Sequence of chain 2.A:
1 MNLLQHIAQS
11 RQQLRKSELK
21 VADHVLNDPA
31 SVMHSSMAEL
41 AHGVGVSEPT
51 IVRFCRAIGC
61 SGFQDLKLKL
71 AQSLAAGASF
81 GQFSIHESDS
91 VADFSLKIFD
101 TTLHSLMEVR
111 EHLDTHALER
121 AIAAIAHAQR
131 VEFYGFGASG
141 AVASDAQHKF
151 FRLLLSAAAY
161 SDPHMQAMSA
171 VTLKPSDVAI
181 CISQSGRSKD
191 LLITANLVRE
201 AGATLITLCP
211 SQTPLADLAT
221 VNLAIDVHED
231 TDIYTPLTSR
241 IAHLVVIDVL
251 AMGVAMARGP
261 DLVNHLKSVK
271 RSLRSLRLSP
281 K

A small-molecule ligand and the protein it binds are described below.
Small molecule (SMILES): O=C(O)C(=O)C[C@H](O)[C@H](O)COP(=O)(O)O

Binding-site contacts:
Ligand atom O1P contacts residue GLN184 of chain 2.A at 2.9 Å (h-bond).
Ligand atom O5 contacts residue ARG277 of chain 1.A at 2.9 Å (salt-bridge).
Ligand atom O2 contacts residue LEU273 of chain 1.A at 3.8 Å.
Ligand atom O2P contacts residue SER185 of chain 2.A at 2.7 Å (h-bond).
Ligand atom O3P contacts residue SER188 of chain 2.A at 2.6 Å (h-bond).
Ligand atom C2 contacts residue PRO236 of chain 2.A at 3.7 Å (hydrophobic).
Ligand atom O2 contacts residue PRO236 of chain 2.A at 3.6 Å.
Ligand atom O4 contacts residue ALA138 of chain 2.A at 3.0 Å (h-bond).
Ligand atom C6 contacts residue PHE136 of chain 2.A at 3.1 Å (hydrophobic).
Ligand atom O1P contacts residue SER139 of chain 2.A at 2.7 Å (h-bond).
Ligand atom O4 contacts residue PRO236 of chain 2.A at 3.7 Å.
Ligand atom C1 contacts residue ARG152 of chain 1.A at 3.4 Å.
Ligand atom O2P contacts residue GLN184 of chain 2.A at 3.3 Å (h-bond).
Ligand atom C2 contacts residue LYS270 of chain 1.A at 3.6 Å.
Ligand atom P contacts residue GLN184 of chain 2.A at 3.6 Å.
Ligand atom C1 contacts residue LYS270 of chain 1.A at 3.6 Å.
Ligand atom O12 contacts residue ARG152 of chain 1.A at 2.7 Å (salt-bridge).
Ligand atom O11 contacts residue HIS148 of chain 1.A at 2.7 Å (h-bond).
Ligand atom C5 contacts residue PHE136 of chain 2.A at 3.7 Å (hydrophobic).
Ligand atom O2 contacts residue ARG277 of chain 1.A at 3.2 Å (salt-bridge).
Ligand atom C3 contacts residue ARG277 of chain 1.A at 3.8 Å.
Ligand atom O6 contacts residue ARG277 of chain 1.A at 3.3 Å (salt-bridge).
Ligand atom O2 contacts residue THR231 of chain 2.A at 3.9 Å.
Ligand atom P contacts residue SER183 of chain 2.A at 3.1 Å.
Ligand atom O6 contacts residue SER188 of chain 2.A at 3.6 Å (h-bond).
Ligand atom O2 contacts residue LYS270 of chain 1.A at 2.9 Å (salt-bridge).
Ligand atom C4 contacts residue ARG277 of chain 1.A at 3.4 Å.
Ligand atom O4 contacts residue GLY137 of chain 2.A at 3.7 Å.
Ligand atom O4 contacts residue PHE136 of chain 2.A at 3.7 Å.
Ligand atom O3P contacts residue SER183 of chain 2.A at 2.5 Å (h-bond).
Ligand atom P contacts residue SER188 of chain 2.A at 3.6 Å.
Ligand atom O12 contacts residue PRO236 of chain 2.A at 3.5 Å.
Ligand atom O12 contacts residue LYS270 of chain 1.A at 2.8 Å (salt-bridge).
Ligand atom O2P contacts residue SER183 of chain 2.A at 3.1 Å (h-bond).
Ligand atom O5 contacts residue LEU273 of chain 1.A at 3.8 Å.
Ligand atom C1 contacts residue PRO236 of chain 2.A at 3.5 Å (hydrophobic).
Ligand atom O11 contacts residue ARG152 of chain 1.A at 2.6 Å (salt-bridge).
Ligand atom C1 contacts residue HIS148 of chain 1.A at 3.9 Å.
Ligand atom C5 contacts residue ARG277 of chain 1.A at 3.6 Å.
Ligand atom O1P contacts residue SER183 of chain 2.A at 3.2 Å.

Sequence of chain 1.A:
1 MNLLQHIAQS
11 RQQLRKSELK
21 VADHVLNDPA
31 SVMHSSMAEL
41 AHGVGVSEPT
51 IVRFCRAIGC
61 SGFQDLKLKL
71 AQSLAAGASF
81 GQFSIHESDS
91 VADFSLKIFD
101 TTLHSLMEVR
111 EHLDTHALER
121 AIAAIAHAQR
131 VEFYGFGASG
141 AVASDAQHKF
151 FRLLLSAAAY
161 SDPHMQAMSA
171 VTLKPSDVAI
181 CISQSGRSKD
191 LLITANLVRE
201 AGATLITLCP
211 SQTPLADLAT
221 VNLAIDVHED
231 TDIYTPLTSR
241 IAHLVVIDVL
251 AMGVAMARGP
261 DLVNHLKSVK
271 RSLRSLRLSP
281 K